Binding-site contacts:
Ligand atom C6 contacts residue PRO187 of chain 1.A at 4.1 Å (hydrophobic).
Ligand atom C12 contacts residue HIS221 of chain 1.A at 3.8 Å.
Ligand atom C3 contacts residue PHE226 of chain 1.A at 4.3 Å (hydrophobic).
Ligand atom C4 contacts residue PRO187 of chain 1.A at 3.6 Å (hydrophobic).
Ligand atom C18 contacts residue VAL283 of chain 1.A at 4.0 Å (hydrophobic).
Ligand atom C1 contacts residue SER222 of chain 1.A at 3.2 Å.
Ligand atom C12 contacts residue VAL225 of chain 1.A at 4.3 Å (hydrophobic).
Ligand atom C7 contacts residue PRO187 of chain 1.A at 4.0 Å (hydrophobic).
Ligand atom C15 contacts residue LEU149 of chain 1.A at 3.9 Å (hydrophobic).
Ligand atom C19 contacts residue TYR218 of chain 1.A at 3.4 Å (hydrophobic).
Ligand atom C18 contacts residue MET279 of chain 1.A at 4.2 Å (hydrophobic).
Ligand atom O1 contacts residue PRO187 of chain 1.A at 3.9 Å.
Ligand atom C16 contacts residue LEU262 of chain 1.A at 4.3 Å (hydrophobic).
Ligand atom C17 contacts residue GLU282 of chain 1.A at 4.2 Å.
Ligand atom C7 contacts residue PHE259 of chain 1.A at 3.9 Å (hydrophobic).
Ligand atom O2 contacts residue VAL283 of chain 1.A at 4.2 Å.
Ligand atom C12 contacts residue SER222 of chain 1.A at 4.1 Å.
Ligand atom C2 contacts residue SER222 of chain 1.A at 3.9 Å.
Ligand atom O2 contacts residue HIS221 of chain 1.A at 2.6 Å (h-bond).
Ligand atom C11 contacts residue TYR218 of chain 1.A at 4.0 Å (hydrophobic).
Ligand atom C14 contacts residue PHE259 of chain 1.A at 4.1 Å (hydrophobic).
Ligand atom C15 contacts residue PHE259 of chain 1.A at 3.5 Å (hydrophobic).
Ligand atom C3 contacts residue PRO187 of chain 1.A at 3.8 Å (hydrophobic).
Ligand atom C5 contacts residue PRO187 of chain 1.A at 4.3 Å (hydrophobic).
Ligand atom C10 contacts residue SER222 of chain 1.A at 4.2 Å.
Ligand atom C16 contacts residue MET279 of chain 1.A at 4.1 Å (hydrophobic).
Ligand atom C18 contacts residue LEU149 of chain 1.A at 3.8 Å (hydrophobic).
Ligand atom C18 contacts residue TYR218 of chain 1.A at 4.3 Å (hydrophobic).
Ligand atom C17 contacts residue HIS221 of chain 1.A at 3.6 Å.
Ligand atom O2 contacts residue GLU282 of chain 1.A at 3.2 Å (salt-bridge).
Ligand atom O1 contacts residue PHE226 of chain 1.A at 3.9 Å.
Ligand atom C13 contacts residue HIS221 of chain 1.A at 4.3 Å.
Ligand atom C7 contacts residue VAL143 of chain 1.A at 3.5 Å (hydrophobic).
Ligand atom C11 contacts residue SER222 of chain 1.A at 3.3 Å.
Ligand atom C8 contacts residue LEU149 of chain 1.A at 4.2 Å (hydrophobic).
Ligand atom C19 contacts residue LEU149 of chain 1.A at 4.0 Å (hydrophobic).
Ligand atom O2 contacts residue MET279 of chain 1.A at 4.3 Å.
Ligand atom O2 contacts residue VAL225 of chain 1.A at 4.2 Å.
Ligand atom C6 contacts residue VAL143 of chain 1.A at 3.2 Å (hydrophobic).
Ligand atom C16 contacts residue PHE259 of chain 1.A at 3.6 Å (hydrophobic).

Sequence of chain 1.A:
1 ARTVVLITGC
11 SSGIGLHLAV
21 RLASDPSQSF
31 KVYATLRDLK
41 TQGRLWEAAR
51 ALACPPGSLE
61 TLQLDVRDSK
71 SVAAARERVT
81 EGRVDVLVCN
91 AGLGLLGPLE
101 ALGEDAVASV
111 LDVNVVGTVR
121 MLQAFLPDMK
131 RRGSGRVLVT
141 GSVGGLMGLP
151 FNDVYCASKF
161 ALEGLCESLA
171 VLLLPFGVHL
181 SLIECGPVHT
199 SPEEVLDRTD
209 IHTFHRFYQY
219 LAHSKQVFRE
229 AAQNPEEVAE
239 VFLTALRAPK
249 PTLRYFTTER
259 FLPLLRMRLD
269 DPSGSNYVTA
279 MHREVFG

A small-molecule ligand and the protein it binds are described below.
Small molecule (SMILES): C[C@]12CCC(=O)C=C1CC[C@@H]1[C@@H]2CC[C@]2(C)C(=O)CC[C@@H]12